Binding-site contacts:
Ligand atom C17 contacts residue LEU7 of chain 1.A at 3.6 Å (hydrophobic).
Ligand atom N21 contacts residue ARG42 of chain 1.A at 3.9 Å.
Ligand atom O22 contacts residue GLU38 of chain 1.A at 2.7 Å (salt-bridge).
Ligand atom C1 contacts residue TYR72 of chain 1.A at 3.7 Å (hydrophobic).
Ligand atom C20 contacts residue SER40 of chain 1.A at 3.8 Å.
Ligand atom C19 contacts residue TYR72 of chain 1.A at 3.8 Å (hydrophobic).
Ligand atom C19 contacts residue VAL8 of chain 1.A at 3.6 Å (hydrophobic).
Ligand atom O10 contacts residue THR75 of chain 1.A at 2.7 Å (h-bond).
Ligand atom O22 contacts residue LEU57 of chain 1.A at 3.8 Å.
Ligand atom O10 contacts residue GLN71 of chain 1.A at 3.6 Å.
Ligand atom C23 contacts residue ASP55 of chain 1.A at 3.6 Å.
Ligand atom C12 contacts residue ASP55 of chain 1.A at 3.7 Å.
Ligand atom N13 contacts residue ASP55 of chain 1.A at 2.8 Å (salt-bridge).
Ligand atom C14 contacts residue LEU57 of chain 1.A at 3.9 Å (hydrophobic).
Ligand atom N8 contacts residue THR75 of chain 1.A at 3.8 Å.
Ligand atom C18 contacts residue LYS6 of chain 1.A at 3.7 Å.
Ligand atom C16 contacts residue THR75 of chain 1.A at 3.6 Å.
Ligand atom C2 contacts residue MET68 of chain 1.A at 3.8 Å (hydrophobic).
Ligand atom C17 contacts residue ASP55 of chain 1.A at 3.4 Å.
Ligand atom C16 contacts residue LEU57 of chain 1.A at 4.0 Å (hydrophobic).
Ligand atom C18 contacts residue LEU7 of chain 1.A at 3.5 Å (hydrophobic).
Ligand atom C24 contacts residue ASP55 of chain 1.A at 3.3 Å.
Ligand atom C20 contacts residue ARG42 of chain 1.A at 3.9 Å.
Ligand atom C17 contacts residue LEU57 of chain 1.A at 3.6 Å (hydrophobic).
Ligand atom C1 contacts residue GLN71 of chain 1.A at 3.8 Å.
Ligand atom C18 contacts residue VAL8 of chain 1.A at 3.5 Å (hydrophobic).
Ligand atom C4 contacts residue LEU57 of chain 1.A at 3.9 Å (hydrophobic).
Ligand atom C3 contacts residue LEU57 of chain 1.A at 4.0 Å (hydrophobic).
Ligand atom C17 contacts residue LYS6 of chain 1.A at 3.8 Å.
Ligand atom C23 contacts residue ARG42 of chain 1.A at 3.5 Å.
Ligand atom C3 contacts residue GLU38 of chain 1.A at 3.5 Å.
Ligand atom C2 contacts residue TYR72 of chain 1.A at 3.8 Å (hydrophobic).
Ligand atom C4 contacts residue GLU38 of chain 1.A at 3.4 Å.
Ligand atom C19 contacts residue GLY76 of chain 1.A at 3.7 Å.
Ligand atom C14 contacts residue ASP55 of chain 1.A at 3.9 Å.
Ligand atom C19 contacts residue THR75 of chain 1.A at 3.9 Å.
Ligand atom N21 contacts residue ASP55 of chain 1.A at 2.8 Å (salt-bridge).
Ligand atom C9 contacts residue THR75 of chain 1.A at 3.6 Å.
Ligand atom C18 contacts residue LEU57 of chain 1.A at 3.8 Å (hydrophobic).
Ligand atom C20 contacts residue ASP55 of chain 1.A at 3.8 Å.

A protein and the small-molecule ligand that binds it are described below.
Small molecule (SMILES): CN(C)Cc1[nH]c2ccccc2c1[C@H]1NC(=O)c2ccc(O)cc21

Sequence of chain 1.A:
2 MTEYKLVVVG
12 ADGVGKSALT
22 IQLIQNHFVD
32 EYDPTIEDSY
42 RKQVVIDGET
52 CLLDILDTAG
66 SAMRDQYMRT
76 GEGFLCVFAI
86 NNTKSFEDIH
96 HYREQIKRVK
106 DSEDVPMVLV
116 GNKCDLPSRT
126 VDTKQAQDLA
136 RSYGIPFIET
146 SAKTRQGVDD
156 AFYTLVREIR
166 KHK